Binding-site contacts:
Ligand atom C6 contacts residue ASN53 of chain 1.C at 3.9 Å.
Ligand atom C1 contacts residue THR61 of chain 1.C at 4.1 Å.
Ligand atom O7 contacts residue ASN53 of chain 1.C at 4.2 Å.
Ligand atom O9 contacts residue VAL51 of chain 1.C at 3.0 Å (h-bond).
Ligand atom C4 contacts residue LYS59 of chain 1.C at 3.4 Å.
Ligand atom C8 contacts residue VAL51 of chain 1.C at 3.9 Å (hydrophobic).
Ligand atom O9 contacts residue ARG114 of chain 1.B at 2.9 Å (salt-bridge).
Ligand atom C11 contacts residue LYS59 of chain 1.C at 3.5 Å.
Ligand atom C6 contacts residue THR50 of chain 1.C at 3.8 Å.
Ligand atom C11 contacts residue PRO60 of chain 1.C at 3.9 Å (hydrophobic).
Ligand atom C9 contacts residue VAL51 of chain 1.C at 3.4 Å (hydrophobic).
Ligand atom O1B contacts residue THR50 of chain 1.C at 4.0 Å.
Ligand atom O7 contacts residue VAL51 of chain 1.C at 2.9 Å (h-bond).
Ligand atom O10 contacts residue ASP58 of chain 1.C at 3.9 Å.
Ligand atom O1A contacts residue THR61 of chain 1.C at 3.5 Å.
Ligand atom O9 contacts residue THR50 of chain 1.C at 3.6 Å.
Ligand atom N5 contacts residue LYS59 of chain 1.C at 3.4 Å (salt-bridge).
Ligand atom C11 contacts residue ASP58 of chain 1.C at 3.8 Å.
Ligand atom C10 contacts residue ALA52 of chain 1.C at 3.9 Å (hydrophobic).
Ligand atom O10 contacts residue ALA52 of chain 1.C at 3.8 Å.
Ligand atom C10 contacts residue VAL51 of chain 1.C at 4.1 Å (hydrophobic).
Ligand atom O4 contacts residue LYS59 of chain 1.C at 2.6 Å (salt-bridge).
Ligand atom O8 contacts residue THR50 of chain 1.C at 3.7 Å.
Ligand atom O10 contacts residue LYS59 of chain 1.C at 3.0 Å (salt-bridge).
Ligand atom C10 contacts residue THR50 of chain 1.C at 3.6 Å.
Ligand atom O10 contacts residue GLN57 of chain 1.C at 3.1 Å (h-bond).
Ligand atom C5 contacts residue THR50 of chain 1.C at 3.8 Å.
Ligand atom C11 contacts residue ALA52 of chain 1.C at 3.5 Å (hydrophobic).
Ligand atom C5 contacts residue LYS59 of chain 1.C at 3.9 Å.
Ligand atom C11 contacts residue THR50 of chain 1.C at 3.5 Å.
Ligand atom C4 contacts residue THR61 of chain 1.C at 4.0 Å.
Ligand atom C7 contacts residue VAL51 of chain 1.C at 3.2 Å (hydrophobic).
Ligand atom C9 contacts residue ARG114 of chain 1.B at 3.5 Å.
Ligand atom C7 contacts residue THR50 of chain 1.C at 3.8 Å.
Ligand atom N5 contacts residue THR50 of chain 1.C at 2.8 Å (h-bond).
Ligand atom C10 contacts residue LYS59 of chain 1.C at 3.1 Å.
Ligand atom C11 contacts residue VAL51 of chain 1.C at 3.9 Å (hydrophobic).
Ligand atom C8 contacts residue THR50 of chain 1.C at 4.2 Å.
Ligand atom C10 contacts residue GLN57 of chain 1.C at 4.2 Å.
Ligand atom C11 contacts residue HIS109 of chain 1.B at 3.7 Å.

A protein and the small-molecule ligand that binds it are described below.
Small molecule (SMILES): CC(=O)N[C@H]1[C@H](O[C@@H]2[C@H](O[C@]3(C(=O)O)C[C@H](O)[C@@H](NC(C)=O)[C@H]([C@H](O)[C@H](O)CO)O3)[C@@H](O)[C@H](O)O[C@@H]2CO)O[C@H](CO)[C@H](O)[C@@H]1O

Sequence of chain 1.B:
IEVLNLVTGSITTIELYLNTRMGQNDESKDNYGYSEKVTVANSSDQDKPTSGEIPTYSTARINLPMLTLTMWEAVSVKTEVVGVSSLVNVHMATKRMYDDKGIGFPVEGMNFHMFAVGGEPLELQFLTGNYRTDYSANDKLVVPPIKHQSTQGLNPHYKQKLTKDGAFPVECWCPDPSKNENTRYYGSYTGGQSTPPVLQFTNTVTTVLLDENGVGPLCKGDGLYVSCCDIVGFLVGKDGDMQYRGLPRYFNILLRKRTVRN

Sequence of chain 1.C:
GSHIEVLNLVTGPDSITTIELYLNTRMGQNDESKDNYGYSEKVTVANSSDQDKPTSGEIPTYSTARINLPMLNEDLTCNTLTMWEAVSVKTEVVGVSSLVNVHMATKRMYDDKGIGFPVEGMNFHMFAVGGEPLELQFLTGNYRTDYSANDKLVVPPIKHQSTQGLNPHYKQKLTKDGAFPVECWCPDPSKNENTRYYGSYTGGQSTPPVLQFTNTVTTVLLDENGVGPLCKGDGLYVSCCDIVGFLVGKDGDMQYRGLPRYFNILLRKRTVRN